The protein below binds the small molecule below.
Small molecule (SMILES): C[n+]1cn([C@@H]2O[C@H](CO[P](=O)(O)OP(=O)(O)O)[C@@H](O)[C@H]2O)c2nc(N)[nH]c(=O)c21

Sequence of chain 1.C:
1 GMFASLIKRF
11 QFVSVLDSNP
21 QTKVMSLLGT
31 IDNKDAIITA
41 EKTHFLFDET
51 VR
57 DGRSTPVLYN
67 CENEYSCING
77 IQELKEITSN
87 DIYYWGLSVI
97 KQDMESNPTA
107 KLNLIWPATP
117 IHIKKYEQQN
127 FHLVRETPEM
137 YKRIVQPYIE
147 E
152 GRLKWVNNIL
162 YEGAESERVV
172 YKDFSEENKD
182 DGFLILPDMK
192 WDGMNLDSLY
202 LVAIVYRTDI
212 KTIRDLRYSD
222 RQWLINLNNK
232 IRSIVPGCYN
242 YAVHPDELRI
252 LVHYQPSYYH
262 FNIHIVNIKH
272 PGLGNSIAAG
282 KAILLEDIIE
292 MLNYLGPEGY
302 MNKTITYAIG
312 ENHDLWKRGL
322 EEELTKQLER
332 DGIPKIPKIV

Binding-site contacts:
Ligand atom O3' contacts residue ASP189 of chain 1.C at 2.5 Å (salt-bridge).
Ligand atom O6 contacts residue GLU166 of chain 1.C at 3.5 Å (salt-bridge).
Ligand atom O1A contacts residue HIS265 of chain 1.C at 3.0 Å (h-bond).
Ligand atom O2' contacts residue ASP189 of chain 1.C at 2.6 Å (salt-bridge).
Ligand atom O6 contacts residue ASN86 of chain 1.D at 3.6 Å.
Ligand atom PB contacts residue SER258 of chain 1.C at 3.6 Å.
Ligand atom N3 contacts residue MET190 of chain 1.C at 3.2 Å (h-bond).
Ligand atom O2A contacts residue SER258 of chain 1.C at 2.9 Å (h-bond).
Ligand atom C8 contacts residue TRP156 of chain 1.C at 3.5 Å (hydrophobic).
Ligand atom C1' contacts residue ASP189 of chain 1.C at 3.3 Å.
Ligand atom O2B contacts residue HIS254 of chain 1.C at 3.1 Å.
Ligand atom O5' contacts residue HIS265 of chain 1.C at 2.9 Å (h-bond).
Ligand atom PB contacts residue HIS254 of chain 1.C at 3.5 Å.
Ligand atom O3B contacts residue SER258 of chain 1.C at 2.8 Å (h-bond).
Ligand atom CM7 contacts residue TYR89 of chain 1.D at 3.2 Å (hydrophobic).
Ligand atom C4' contacts residue ASP189 of chain 1.C at 3.5 Å.
Ligand atom O3B contacts residue LYS121 of chain 1.C at 3.3 Å (salt-bridge).
Ligand atom C2 contacts residue MET190 of chain 1.C at 3.6 Å (hydrophobic).
Ligand atom N1 contacts residue GLU166 of chain 1.C at 2.9 Å (salt-bridge).
Ligand atom C6 contacts residue TRP156 of chain 1.C at 3.2 Å (hydrophobic).
Ligand atom C5 contacts residue TRP156 of chain 1.C at 3.3 Å (hydrophobic).
Ligand atom C2' contacts residue ASP189 of chain 1.C at 3.6 Å.
Ligand atom PA contacts residue HIS265 of chain 1.C at 3.6 Å.
Ligand atom O1A contacts residue HIS254 of chain 1.C at 3.0 Å (h-bond).
Ligand atom O6 contacts residue TRP156 of chain 1.C at 3.4 Å.
Ligand atom O3' contacts residue LYS191 of chain 1.C at 2.6 Å (salt-bridge).
Ligand atom O2B contacts residue LYS191 of chain 1.C at 3.0 Å (salt-bridge).
Ligand atom N2 contacts residue PRO188 of chain 1.C at 2.9 Å (h-bond).
Ligand atom C3' contacts residue LYS191 of chain 1.C at 3.4 Å.
Ligand atom N1 contacts residue TRP91 of chain 1.D at 3.5 Å.
Ligand atom O4' contacts residue TRP156 of chain 1.C at 3.5 Å.
Ligand atom O2' contacts residue LYS191 of chain 1.C at 3.4 Å (salt-bridge).
Ligand atom O3' contacts residue HIS265 of chain 1.C at 3.3 Å.
Ligand atom C3' contacts residue ASP189 of chain 1.C at 3.4 Å.
Ligand atom O2A contacts residue TYR259 of chain 1.C at 3.1 Å (h-bond).
Ligand atom O1B contacts residue HIS254 of chain 1.C at 2.9 Å (h-bond).
Ligand atom C4 contacts residue MET190 of chain 1.C at 3.5 Å (hydrophobic).
Ligand atom O1B contacts residue SER258 of chain 1.C at 3.5 Å (h-bond).
Ligand atom C4 contacts residue TRP156 of chain 1.C at 3.4 Å (hydrophobic).
Ligand atom N2 contacts residue GLU166 of chain 1.C at 3.0 Å (salt-bridge).

Sequence of chain 1.D:
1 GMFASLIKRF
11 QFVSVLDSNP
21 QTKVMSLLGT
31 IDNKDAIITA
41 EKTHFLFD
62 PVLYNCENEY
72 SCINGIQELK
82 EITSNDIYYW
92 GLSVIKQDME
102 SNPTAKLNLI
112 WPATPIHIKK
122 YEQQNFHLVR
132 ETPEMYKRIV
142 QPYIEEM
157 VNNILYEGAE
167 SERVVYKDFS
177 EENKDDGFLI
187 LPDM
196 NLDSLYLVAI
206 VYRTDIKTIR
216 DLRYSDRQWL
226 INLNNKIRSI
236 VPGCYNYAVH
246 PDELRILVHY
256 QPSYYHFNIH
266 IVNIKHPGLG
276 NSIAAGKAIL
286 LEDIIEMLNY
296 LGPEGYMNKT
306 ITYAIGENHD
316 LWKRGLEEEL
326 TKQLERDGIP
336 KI